Binding-site contacts:
Ligand atom C7 contacts residue ASN1121 of chain 1.B at 3.6 Å.
Ligand atom C5 contacts residue ASN1121 of chain 1.B at 3.7 Å.
Ligand atom O7 contacts residue ASN1121 of chain 1.B at 3.8 Å.
Ligand atom O5 contacts residue ASN1121 of chain 1.B at 2.4 Å (h-bond).
Ligand atom C2 contacts residue ASN1121 of chain 1.B at 2.4 Å.
Ligand atom C1 contacts residue ASN1121 of chain 1.B at 1.4 Å.
Ligand atom C4 contacts residue ASN1121 of chain 1.B at 4.2 Å.
Ligand atom C3 contacts residue ASN1121 of chain 1.B at 3.8 Å.
Ligand atom N2 contacts residue ASN1121 of chain 1.B at 2.9 Å (h-bond).

A small-molecule ligand and the protein it binds are described below.
Small molecule (SMILES): CC(=O)N[C@H]1[C@H](O[C@H]2[C@H](O)[C@@H](NC(C)=O)CO[C@@H]2CO)O[C@H](CO)[C@@H](O)[C@@H]1O

Sequence of chain 1.B:
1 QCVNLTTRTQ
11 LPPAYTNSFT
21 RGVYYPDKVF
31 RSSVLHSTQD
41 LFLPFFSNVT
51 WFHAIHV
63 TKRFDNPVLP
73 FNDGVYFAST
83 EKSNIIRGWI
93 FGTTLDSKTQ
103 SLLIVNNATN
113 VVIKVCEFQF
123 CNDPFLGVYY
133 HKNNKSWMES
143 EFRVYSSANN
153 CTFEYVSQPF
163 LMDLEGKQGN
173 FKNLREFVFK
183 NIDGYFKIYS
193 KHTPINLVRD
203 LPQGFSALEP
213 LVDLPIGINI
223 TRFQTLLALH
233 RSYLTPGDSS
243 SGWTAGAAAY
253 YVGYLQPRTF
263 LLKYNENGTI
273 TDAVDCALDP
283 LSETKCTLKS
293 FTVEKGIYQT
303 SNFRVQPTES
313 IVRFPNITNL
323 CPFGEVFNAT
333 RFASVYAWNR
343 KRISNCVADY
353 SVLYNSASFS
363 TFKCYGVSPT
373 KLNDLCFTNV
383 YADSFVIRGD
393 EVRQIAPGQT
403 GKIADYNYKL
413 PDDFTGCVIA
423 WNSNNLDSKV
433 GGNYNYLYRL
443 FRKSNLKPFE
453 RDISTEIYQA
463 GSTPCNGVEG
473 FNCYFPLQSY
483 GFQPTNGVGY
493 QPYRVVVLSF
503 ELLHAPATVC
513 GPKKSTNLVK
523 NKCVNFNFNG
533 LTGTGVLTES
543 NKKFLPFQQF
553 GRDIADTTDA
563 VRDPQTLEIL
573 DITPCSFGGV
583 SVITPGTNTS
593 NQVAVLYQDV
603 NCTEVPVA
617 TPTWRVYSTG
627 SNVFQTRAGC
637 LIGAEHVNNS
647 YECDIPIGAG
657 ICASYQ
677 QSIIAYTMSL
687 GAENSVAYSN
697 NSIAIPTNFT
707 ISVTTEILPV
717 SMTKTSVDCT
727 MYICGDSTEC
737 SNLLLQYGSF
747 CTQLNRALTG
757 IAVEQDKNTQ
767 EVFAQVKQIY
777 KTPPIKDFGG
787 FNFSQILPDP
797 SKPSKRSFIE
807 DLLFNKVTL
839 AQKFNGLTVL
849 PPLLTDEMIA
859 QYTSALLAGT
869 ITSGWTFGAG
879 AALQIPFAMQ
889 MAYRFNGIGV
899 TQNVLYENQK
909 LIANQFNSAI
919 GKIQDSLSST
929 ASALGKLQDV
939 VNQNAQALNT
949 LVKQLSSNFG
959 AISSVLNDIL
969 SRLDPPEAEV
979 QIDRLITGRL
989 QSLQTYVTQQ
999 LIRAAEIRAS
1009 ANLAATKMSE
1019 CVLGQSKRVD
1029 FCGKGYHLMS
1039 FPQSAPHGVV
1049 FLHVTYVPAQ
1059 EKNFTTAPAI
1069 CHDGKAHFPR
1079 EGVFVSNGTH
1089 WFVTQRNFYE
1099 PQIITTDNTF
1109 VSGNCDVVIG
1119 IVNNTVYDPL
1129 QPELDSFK